This protein binds this small molecule.
Small molecule (SMILES): NC(=O)c1ccnc(-c2cc([C@H]3C[C@@H]4CC[C@H]3N4)cnc2F)c1

Sequence of chain 1.E:
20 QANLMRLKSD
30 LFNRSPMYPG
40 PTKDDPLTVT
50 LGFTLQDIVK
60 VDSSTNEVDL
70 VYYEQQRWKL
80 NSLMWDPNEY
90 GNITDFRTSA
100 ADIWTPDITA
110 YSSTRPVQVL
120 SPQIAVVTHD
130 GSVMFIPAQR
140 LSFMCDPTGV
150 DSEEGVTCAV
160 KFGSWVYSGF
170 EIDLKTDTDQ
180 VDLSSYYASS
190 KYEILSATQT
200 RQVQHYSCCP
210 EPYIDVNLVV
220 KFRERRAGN

Sequence of chain 1.D:
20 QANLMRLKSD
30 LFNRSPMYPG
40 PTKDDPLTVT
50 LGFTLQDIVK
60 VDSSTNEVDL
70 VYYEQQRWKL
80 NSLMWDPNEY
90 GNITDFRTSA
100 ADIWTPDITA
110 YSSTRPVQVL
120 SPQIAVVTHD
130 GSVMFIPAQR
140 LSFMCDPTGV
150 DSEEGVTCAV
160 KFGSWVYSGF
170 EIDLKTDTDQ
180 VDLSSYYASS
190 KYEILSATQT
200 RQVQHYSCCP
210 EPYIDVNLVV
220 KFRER

Binding-site contacts:
Ligand atom N3 contacts residue TRP164 of chain 1.D at 3.0 Å (h-bond).
Ligand atom C13 contacts residue TYR110 of chain 1.D at 3.3 Å (hydrophobic).
Ligand atom C9 contacts residue TRP164 of chain 1.D at 3.3 Å (hydrophobic).
Ligand atom C15 contacts residue TYR72 of chain 1.E at 3.8 Å (hydrophobic).
Ligand atom C3 contacts residue VAL125 of chain 1.E at 3.8 Å (hydrophobic).
Ligand atom C1 contacts residue ARG96 of chain 1.E at 3.4 Å.
Ligand atom N2 contacts residue ILE135 of chain 1.E at 3.8 Å.
Ligand atom C12 contacts residue CYS207 of chain 1.D at 3.8 Å (hydrophobic).
Ligand atom N contacts residue ARG96 of chain 1.E at 3.7 Å.
Ligand atom O contacts residue VAL125 of chain 1.E at 3.3 Å.
Ligand atom C4 contacts residue MET133 of chain 1.E at 3.8 Å (hydrophobic).
Ligand atom C1 contacts residue GLU210 of chain 1.D at 3.5 Å.
Ligand atom C6 contacts residue TYR212 of chain 1.D at 3.5 Å (hydrophobic).
Ligand atom C7 contacts residue TYR212 of chain 1.D at 3.1 Å (hydrophobic).
Ligand atom C1 contacts residue TYR212 of chain 1.D at 3.5 Å (hydrophobic).
Ligand atom N contacts residue VAL165 of chain 1.D at 3.8 Å.
Ligand atom C14 contacts residue TYR205 of chain 1.D at 3.6 Å (hydrophobic).
Ligand atom C2 contacts residue TYR212 of chain 1.D at 3.5 Å (hydrophobic).
Ligand atom C9 contacts residue ILE135 of chain 1.E at 3.7 Å (hydrophobic).
Ligand atom C12 contacts residue TYR212 of chain 1.D at 3.8 Å (hydrophobic).
Ligand atom C contacts residue EDO1 of chain 1.OA at 3.8 Å.
Ligand atom N3 contacts residue TYR110 of chain 1.D at 3.4 Å (h-bond).
Ligand atom N contacts residue CYS208 of chain 1.D at 3.5 Å (h-bond).
Ligand atom C1 contacts residue CYS208 of chain 1.D at 3.7 Å (hydrophobic).
Ligand atom C16 contacts residue TRP164 of chain 1.D at 3.7 Å (hydrophobic).
Ligand atom O contacts residue MET133 of chain 1.E at 3.5 Å.
Ligand atom C3 contacts residue MET133 of chain 1.E at 3.4 Å (hydrophobic).
Ligand atom C8 contacts residue TRP164 of chain 1.D at 3.2 Å (hydrophobic).
Ligand atom C7 contacts residue CYS208 of chain 1.D at 3.6 Å (hydrophobic).
Ligand atom C contacts residue GLU210 of chain 1.D at 3.7 Å.
Ligand atom N contacts residue TYR212 of chain 1.D at 2.6 Å (h-bond).
Ligand atom C11 contacts residue CYS207 of chain 1.D at 3.7 Å (hydrophobic).
Ligand atom N2 contacts residue VAL165 of chain 1.D at 3.7 Å.
Ligand atom C12 contacts residue TRP164 of chain 1.D at 3.7 Å (hydrophobic).
Ligand atom C5 contacts residue VAL125 of chain 1.E at 3.5 Å (hydrophobic).
Ligand atom C11 contacts residue TRP164 of chain 1.D at 3.7 Å (hydrophobic).
Ligand atom F contacts residue VAL125 of chain 1.E at 3.3 Å.
Ligand atom C2 contacts residue CYS208 of chain 1.D at 3.5 Å (hydrophobic).
Ligand atom N1 contacts residue VAL125 of chain 1.E at 3.8 Å.
Ligand atom C7 contacts residue TRP164 of chain 1.D at 3.8 Å (hydrophobic).